A protein and the small-molecule ligand that binds it are described below.
Small molecule (SMILES): Nc1ncnc2c1ncn2[C@@H]1O[C@H](CO[P](=O)(O)O[P](=O)(O)NP(=O)(O)O)[C@@H](O)[C@H]1O

Binding-site contacts:
Ligand atom N3B contacts residue SER437 of chain 1.B at 3.3 Å (h-bond).
Ligand atom PG contacts residue LYS441 of chain 1.B at 3.8 Å.
Ligand atom C5' contacts residue SER439 of chain 1.B at 4.1 Å.
Ligand atom C2 contacts residue ILE412 of chain 1.B at 3.6 Å (hydrophobic).
Ligand atom O1G contacts residue GLN483 of chain 1.B at 2.9 Å (h-bond).
Ligand atom O2A contacts residue MG1 of chain 1.F at 3.6 Å.
Ligand atom PA contacts residue LYS441 of chain 1.B at 4.0 Å.
Ligand atom PG contacts residue GLN483 of chain 1.B at 3.5 Å.
Ligand atom O3A contacts residue SER439 of chain 1.B at 4.0 Å.
Ligand atom C5' contacts residue GLY440 of chain 1.B at 3.5 Å.
Ligand atom O2G contacts residue LYS441 of chain 1.B at 2.8 Å (salt-bridge).
Ligand atom O1G contacts residue MG1 of chain 1.F at 2.1 Å.
Ligand atom O1A contacts residue SER442 of chain 1.B at 2.5 Å (h-bond).
Ligand atom C2 contacts residue TYR411 of chain 1.B at 3.5 Å (hydrophobic).
Ligand atom O2G contacts residue MG1 of chain 1.F at 3.8 Å.
Ligand atom O3G contacts residue THR566 of chain 1.B at 3.3 Å (h-bond).
Ligand atom O3A contacts residue GLY440 of chain 1.B at 4.1 Å.
Ligand atom O2A contacts residue SER442 of chain 1.B at 3.0 Å (h-bond).
Ligand atom N3B contacts residue GLY438 of chain 1.B at 3.4 Å.
Ligand atom O1A contacts residue LYS441 of chain 1.B at 3.0 Å (salt-bridge).
Ligand atom C4 contacts residue TYR411 of chain 1.B at 4.0 Å (hydrophobic).
Ligand atom N3 contacts residue TYR411 of chain 1.B at 3.6 Å.
Ligand atom N3B contacts residue LYS441 of chain 1.B at 3.3 Å.
Ligand atom O3A contacts residue GLY438 of chain 1.B at 3.8 Å.
Ligand atom O1G contacts residue SER442 of chain 1.B at 3.3 Å (h-bond).
Ligand atom O2G contacts residue GLN483 of chain 1.B at 3.6 Å.
Ligand atom PG contacts residue THR566 of chain 1.B at 3.2 Å.
Ligand atom N3 contacts residue ILE412 of chain 1.B at 3.9 Å.
Ligand atom O2B contacts residue SER437 of chain 1.B at 3.8 Å.
Ligand atom O3G contacts residue GLN483 of chain 1.B at 3.5 Å (h-bond).
Ligand atom PA contacts residue SER442 of chain 1.B at 3.7 Å.
Ligand atom PG contacts residue MG1 of chain 1.F at 3.5 Å.
Ligand atom N1 contacts residue TYR411 of chain 1.B at 3.9 Å.
Ligand atom O3A contacts residue LYS441 of chain 1.B at 3.8 Å.
Ligand atom O2G contacts residue THR566 of chain 1.B at 2.2 Å (h-bond).
Ligand atom O1G contacts residue THR566 of chain 1.B at 3.8 Å.
Ligand atom O1A contacts residue GLY440 of chain 1.B at 3.4 Å.
Ligand atom O1A contacts residue THR443 of chain 1.B at 3.4 Å (h-bond).
Ligand atom O2B contacts residue GLY438 of chain 1.B at 2.9 Å (h-bond).
Ligand atom PB contacts residue GLY438 of chain 1.B at 3.7 Å.

Sequence of chain 1.B:
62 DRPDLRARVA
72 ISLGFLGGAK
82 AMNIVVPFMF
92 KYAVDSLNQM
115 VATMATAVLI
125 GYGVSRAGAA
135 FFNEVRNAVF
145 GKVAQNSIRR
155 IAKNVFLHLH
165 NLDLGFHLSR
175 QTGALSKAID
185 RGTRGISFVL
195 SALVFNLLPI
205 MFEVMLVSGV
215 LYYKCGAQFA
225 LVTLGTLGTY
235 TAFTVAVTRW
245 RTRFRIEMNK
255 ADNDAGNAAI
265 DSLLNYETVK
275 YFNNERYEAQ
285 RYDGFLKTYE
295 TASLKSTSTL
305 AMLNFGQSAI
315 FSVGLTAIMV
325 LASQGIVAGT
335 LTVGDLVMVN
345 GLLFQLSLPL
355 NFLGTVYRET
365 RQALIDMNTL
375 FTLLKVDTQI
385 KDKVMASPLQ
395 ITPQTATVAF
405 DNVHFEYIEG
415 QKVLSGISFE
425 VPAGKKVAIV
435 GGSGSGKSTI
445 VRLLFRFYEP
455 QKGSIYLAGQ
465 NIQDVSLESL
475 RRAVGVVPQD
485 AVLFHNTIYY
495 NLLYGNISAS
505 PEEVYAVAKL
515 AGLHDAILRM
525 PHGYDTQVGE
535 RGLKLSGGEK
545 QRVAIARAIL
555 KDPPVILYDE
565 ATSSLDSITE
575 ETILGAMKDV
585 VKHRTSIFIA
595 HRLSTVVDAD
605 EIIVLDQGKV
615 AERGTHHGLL